A small-molecule ligand and the protein it binds are described below.
Small molecule (SMILES): CC(=O)N[C@@H]1[C@@H](O)[C@H](O)[C@@H](CO)O[C@H]1O

Binding-site contacts:
Ligand atom C1 contacts residue GLU35 of chain 2.G at 4.3 Å.
Ligand atom C6 contacts residue ASN37 of chain 2.G at 3.7 Å.
Ligand atom C2 contacts residue ASN54 of chain 2.G at 2.4 Å.
Ligand atom O7 contacts residue GLU35 of chain 2.G at 3.4 Å (salt-bridge).
Ligand atom C1 contacts residue ASN54 of chain 2.G at 1.4 Å.
Ligand atom O5 contacts residue ASN54 of chain 2.G at 2.4 Å (h-bond).
Ligand atom N2 contacts residue ASN54 of chain 2.G at 2.8 Å (h-bond).
Ligand atom C8 contacts residue ASN54 of chain 2.G at 4.5 Å.
Ligand atom C2 contacts residue GLU35 of chain 2.G at 4.2 Å.
Ligand atom C4 contacts residue ASN54 of chain 2.G at 4.2 Å.
Ligand atom C7 contacts residue GLU35 of chain 2.G at 4.4 Å.
Ligand atom C4 contacts residue GLU35 of chain 2.G at 4.5 Å.
Ligand atom O5 contacts residue ASN37 of chain 2.G at 3.0 Å (h-bond).
Ligand atom O5 contacts residue GLU35 of chain 2.G at 4.5 Å.
Ligand atom C7 contacts residue ASN54 of chain 2.G at 3.4 Å.
Ligand atom O6 contacts residue ASN37 of chain 2.G at 3.9 Å.
Ligand atom C5 contacts residue ASN37 of chain 2.G at 4.0 Å.
Ligand atom C5 contacts residue ASN54 of chain 2.G at 3.7 Å.
Ligand atom C3 contacts residue ASN54 of chain 2.G at 3.8 Å.
Ligand atom O7 contacts residue ASN54 of chain 2.G at 3.5 Å (h-bond).
Ligand atom C1 contacts residue ASN37 of chain 2.G at 3.9 Å.
Ligand atom O7 contacts residue ASN36 of chain 2.G at 3.6 Å.

Sequence of chain 2.G:
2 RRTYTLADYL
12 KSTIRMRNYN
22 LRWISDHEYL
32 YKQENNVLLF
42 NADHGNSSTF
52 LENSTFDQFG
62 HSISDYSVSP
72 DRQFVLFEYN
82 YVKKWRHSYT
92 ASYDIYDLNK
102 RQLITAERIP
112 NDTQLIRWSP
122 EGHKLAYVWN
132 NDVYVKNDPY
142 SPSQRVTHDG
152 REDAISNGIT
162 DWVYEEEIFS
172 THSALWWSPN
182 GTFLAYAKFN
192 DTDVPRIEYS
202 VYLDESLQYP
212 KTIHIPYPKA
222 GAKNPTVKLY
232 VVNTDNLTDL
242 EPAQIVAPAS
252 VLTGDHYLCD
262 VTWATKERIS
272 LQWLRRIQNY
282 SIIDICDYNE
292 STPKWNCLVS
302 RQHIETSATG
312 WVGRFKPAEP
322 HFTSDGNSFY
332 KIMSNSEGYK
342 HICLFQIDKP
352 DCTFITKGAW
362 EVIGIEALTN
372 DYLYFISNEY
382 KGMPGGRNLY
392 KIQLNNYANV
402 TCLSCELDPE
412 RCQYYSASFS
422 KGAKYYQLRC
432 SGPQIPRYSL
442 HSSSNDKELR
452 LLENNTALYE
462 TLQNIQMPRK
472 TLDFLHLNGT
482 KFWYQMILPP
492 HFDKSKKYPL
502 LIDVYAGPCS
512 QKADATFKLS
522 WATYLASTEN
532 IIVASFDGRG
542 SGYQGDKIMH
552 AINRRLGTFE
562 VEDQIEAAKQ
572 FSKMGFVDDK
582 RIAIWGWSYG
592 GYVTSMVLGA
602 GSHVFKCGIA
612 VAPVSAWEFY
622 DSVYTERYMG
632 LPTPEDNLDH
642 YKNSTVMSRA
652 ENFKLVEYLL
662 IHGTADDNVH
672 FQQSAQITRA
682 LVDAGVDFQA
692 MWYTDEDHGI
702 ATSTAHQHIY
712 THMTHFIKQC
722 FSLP